Sequence of chain 1.B:
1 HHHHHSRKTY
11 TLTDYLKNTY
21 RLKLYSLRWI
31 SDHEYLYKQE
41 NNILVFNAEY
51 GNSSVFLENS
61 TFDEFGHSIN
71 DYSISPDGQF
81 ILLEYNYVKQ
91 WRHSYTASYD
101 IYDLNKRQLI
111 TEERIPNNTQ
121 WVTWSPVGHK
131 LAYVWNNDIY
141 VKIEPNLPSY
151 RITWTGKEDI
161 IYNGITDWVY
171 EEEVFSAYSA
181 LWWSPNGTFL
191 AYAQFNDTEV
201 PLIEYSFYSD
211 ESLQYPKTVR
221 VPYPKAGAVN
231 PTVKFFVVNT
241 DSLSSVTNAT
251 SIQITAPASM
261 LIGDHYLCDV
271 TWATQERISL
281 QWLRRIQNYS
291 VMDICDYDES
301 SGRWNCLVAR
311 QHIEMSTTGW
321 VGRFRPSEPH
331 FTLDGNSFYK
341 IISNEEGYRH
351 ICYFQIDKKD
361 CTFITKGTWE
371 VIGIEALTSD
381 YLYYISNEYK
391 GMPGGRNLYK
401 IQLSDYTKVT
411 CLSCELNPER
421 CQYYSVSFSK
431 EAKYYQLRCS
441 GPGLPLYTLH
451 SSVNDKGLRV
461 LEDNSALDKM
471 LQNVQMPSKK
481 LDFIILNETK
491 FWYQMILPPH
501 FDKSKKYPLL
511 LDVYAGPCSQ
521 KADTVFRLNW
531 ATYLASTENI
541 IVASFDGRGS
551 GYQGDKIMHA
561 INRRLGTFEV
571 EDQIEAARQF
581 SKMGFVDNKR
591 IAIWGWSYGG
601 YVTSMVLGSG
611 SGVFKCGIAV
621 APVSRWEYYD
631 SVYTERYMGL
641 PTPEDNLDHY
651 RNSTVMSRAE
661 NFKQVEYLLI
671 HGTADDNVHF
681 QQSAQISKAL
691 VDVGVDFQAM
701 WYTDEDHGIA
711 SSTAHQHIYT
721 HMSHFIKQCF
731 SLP

Binding-site contacts:
Ligand atom C5 contacts residue TRP154 of chain 1.B at 3.8 Å (hydrophobic).
Ligand atom C8 contacts residue VAL246 of chain 1.B at 4.1 Å (hydrophobic).
Ligand atom C3 contacts residue ASN248 of chain 1.B at 3.8 Å.
Ligand atom C6 contacts residue TRP154 of chain 1.B at 4.2 Å (hydrophobic).
Ligand atom O5 contacts residue ASN248 of chain 1.B at 2.4 Å (h-bond).
Ligand atom C1 contacts residue ASN248 of chain 1.B at 1.5 Å.
Ligand atom C4 contacts residue ASN248 of chain 1.B at 4.2 Å.
Ligand atom O5 contacts residue TRP154 of chain 1.B at 3.9 Å.
Ligand atom C5 contacts residue ASN248 of chain 1.B at 3.7 Å.
Ligand atom C8 contacts residue ASN248 of chain 1.B at 4.5 Å.
Ligand atom N2 contacts residue ASN248 of chain 1.B at 3.0 Å (h-bond).
Ligand atom C7 contacts residue ASN248 of chain 1.B at 3.5 Å.
Ligand atom C1 contacts residue TRP154 of chain 1.B at 3.7 Å (hydrophobic).
Ligand atom O7 contacts residue ASN248 of chain 1.B at 3.7 Å.
Ligand atom C2 contacts residue ASN248 of chain 1.B at 2.5 Å.

A small-molecule ligand and the protein it binds are described below.
Small molecule (SMILES): CC(=O)N[C@@H]1[C@@H](O)[C@H](O)[C@@H](CO)O[C@H]1O